Sequence of chain 1.B:
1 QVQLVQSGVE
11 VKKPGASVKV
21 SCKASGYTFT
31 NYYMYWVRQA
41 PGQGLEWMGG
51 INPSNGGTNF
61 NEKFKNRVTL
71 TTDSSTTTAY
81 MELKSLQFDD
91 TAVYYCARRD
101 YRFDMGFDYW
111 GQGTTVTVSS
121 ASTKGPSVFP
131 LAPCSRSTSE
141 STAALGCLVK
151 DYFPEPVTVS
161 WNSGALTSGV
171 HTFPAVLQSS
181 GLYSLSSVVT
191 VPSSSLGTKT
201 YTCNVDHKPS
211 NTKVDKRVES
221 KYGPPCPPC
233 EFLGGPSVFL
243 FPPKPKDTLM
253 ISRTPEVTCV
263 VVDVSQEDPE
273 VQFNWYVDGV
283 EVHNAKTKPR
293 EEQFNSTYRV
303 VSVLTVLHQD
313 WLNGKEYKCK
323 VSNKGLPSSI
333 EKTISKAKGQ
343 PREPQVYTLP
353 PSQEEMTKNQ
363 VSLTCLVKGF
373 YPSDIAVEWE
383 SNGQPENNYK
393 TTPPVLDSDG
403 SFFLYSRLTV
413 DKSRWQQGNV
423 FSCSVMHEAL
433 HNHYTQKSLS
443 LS

A protein and the small-molecule ligand that binds it are described below.
Small molecule (SMILES): CC(=O)N[C@H]1[C@H](O[C@H]2[C@H](O)[C@@H](NC(C)=O)CO[C@@H]2CO)O[C@H](CO)[C@@H](O[C@@H]2O[C@H](CO[C@H]3O[C@H](CO)[C@@H](O)[C@H](O)[C@@H]3O[C@@H]3O[C@H](CO)[C@@H](O)[C@H](O)[C@H]3NC(C)=O)[C@@H](O)[C@H](O[C@H]3O[C@H](CO)[C@@H](O)[C@H](O)[C@@H]3O[C@@H]3O[C@H](CO)[C@@H](O)[C@H](O)[C@H]3NC(C)=O)[C@@H]2O)[C@@H]1O

Binding-site contacts:
Ligand atom O3 contacts residue ASP265 of chain 1.B at 3.9 Å.
Ligand atom C3 contacts residue ASP265 of chain 1.B at 3.9 Å.
Ligand atom C4 contacts residue PHE241 of chain 1.B at 3.9 Å (hydrophobic).
Ligand atom O7 contacts residue SER141 of chain 1.B at 3.8 Å.
Ligand atom C8 contacts residue ARG301 of chain 1.B at 3.4 Å.
Ligand atom O3 contacts residue SER141 of chain 1.B at 3.3 Å (h-bond).
Ligand atom C5 contacts residue ASN297 of chain 1.B at 3.2 Å.
Ligand atom C6 contacts residue PHE241 of chain 1.B at 3.7 Å (hydrophobic).
Ligand atom C7 contacts residue ASP265 of chain 1.B at 3.6 Å.
Ligand atom O5 contacts residue ASN297 of chain 1.B at 1.9 Å (h-bond).
Ligand atom C7 contacts residue SER141 of chain 1.B at 3.6 Å.
Ligand atom O6 contacts residue GLN295 of chain 1.B at 3.8 Å.
Ligand atom C7 contacts residue ARG301 of chain 1.B at 3.5 Å.
Ligand atom C1 contacts residue PHE241 of chain 1.B at 4.0 Å (hydrophobic).
Ligand atom O3 contacts residue PRO247 of chain 1.B at 3.3 Å.
Ligand atom C2 contacts residue ASP265 of chain 1.B at 3.9 Å.
Ligand atom N2 contacts residue ASP265 of chain 1.B at 2.8 Å (salt-bridge).
Ligand atom O6 contacts residue PHE243 of chain 1.B at 3.5 Å.
Ligand atom C6 contacts residue ASN297 of chain 1.B at 3.6 Å.
Ligand atom O6 contacts residue ASN297 of chain 1.B at 3.5 Å (h-bond).
Ligand atom C1 contacts residue PHE241 of chain 1.B at 3.9 Å (hydrophobic).
Ligand atom C1 contacts residue THR299 of chain 1.B at 3.5 Å.
Ligand atom C2 contacts residue ASN297 of chain 1.B at 3.5 Å.
Ligand atom C6 contacts residue THR260 of chain 1.B at 3.9 Å.
Ligand atom C1 contacts residue ASN297 of chain 1.B at 2.5 Å.
Ligand atom O5 contacts residue VAL264 of chain 1.B at 3.8 Å.
Ligand atom O7 contacts residue ARG301 of chain 1.B at 2.8 Å (salt-bridge).
Ligand atom N2 contacts residue SER141 of chain 1.B at 3.8 Å.
Ligand atom C8 contacts residue ASP265 of chain 1.B at 3.3 Å.
Ligand atom C2 contacts residue PHE241 of chain 1.B at 3.8 Å (hydrophobic).
Ligand atom C6 contacts residue PHE243 of chain 1.B at 3.9 Å (hydrophobic).
Ligand atom C5 contacts residue PHE243 of chain 1.B at 4.0 Å (hydrophobic).
Ligand atom C1 contacts residue PHE243 of chain 1.B at 4.0 Å (hydrophobic).
Ligand atom C3 contacts residue PHE241 of chain 1.B at 3.9 Å (hydrophobic).
Ligand atom C8 contacts residue SER141 of chain 1.B at 3.8 Å.
Ligand atom O6 contacts residue PHE241 of chain 1.B at 4.0 Å.
Ligand atom O5 contacts residue PHE241 of chain 1.B at 3.6 Å.
Ligand atom O7 contacts residue ASN297 of chain 1.B at 3.7 Å.
Ligand atom O4 contacts residue VAL264 of chain 1.B at 3.7 Å.
Ligand atom O7 contacts residue VAL264 of chain 1.B at 3.6 Å.